Sequence of chain 1.D:
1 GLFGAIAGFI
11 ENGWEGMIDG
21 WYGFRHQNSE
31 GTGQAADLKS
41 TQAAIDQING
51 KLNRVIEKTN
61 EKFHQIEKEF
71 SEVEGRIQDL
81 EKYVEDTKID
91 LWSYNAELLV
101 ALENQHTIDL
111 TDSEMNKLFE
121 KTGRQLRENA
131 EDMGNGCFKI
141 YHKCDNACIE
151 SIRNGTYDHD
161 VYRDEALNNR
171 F

Binding-site contacts:
Ligand atom C8 contacts residue ASN279 of chain 1.C at 4.5 Å.
Ligand atom C2 contacts residue VAL291 of chain 1.C at 3.9 Å (hydrophobic).
Ligand atom C8 contacts residue SER39 of chain 1.C at 3.4 Å.
Ligand atom C5 contacts residue ASN292 of chain 1.C at 3.9 Å.
Ligand atom O5 contacts residue VAL291 of chain 1.C at 4.5 Å.
Ligand atom O5 contacts residue ASN292 of chain 1.C at 3.7 Å.
Ligand atom N2 contacts residue VAL291 of chain 1.C at 3.6 Å (h-bond).
Ligand atom O7 contacts residue ASN279 of chain 1.C at 3.0 Å (h-bond).
Ligand atom C1 contacts residue VAL291 of chain 1.C at 3.5 Å (hydrophobic).
Ligand atom C7 contacts residue ASN279 of chain 1.C at 3.2 Å.
Ligand atom C1 contacts residue ASN279 of chain 1.C at 1.4 Å.
Ligand atom C3 contacts residue VAL291 of chain 1.C at 4.1 Å (hydrophobic).
Ligand atom C6 contacts residue ASN292 of chain 1.C at 4.1 Å.
Ligand atom C1 contacts residue ASN292 of chain 1.C at 4.0 Å.
Ligand atom N2 contacts residue ASN279 of chain 1.C at 3.0 Å (h-bond).
Ligand atom C5 contacts residue ASN279 of chain 1.C at 3.6 Å.
Ligand atom C4 contacts residue ASN279 of chain 1.C at 4.2 Å.
Ligand atom O5 contacts residue ASN279 of chain 1.C at 2.3 Å (h-bond).
Ligand atom C7 contacts residue VAL291 of chain 1.C at 4.3 Å (hydrophobic).
Ligand atom C3 contacts residue ASN279 of chain 1.C at 3.8 Å.
Ligand atom C2 contacts residue ASN279 of chain 1.C at 2.4 Å.
Ligand atom C8 contacts residue VAL291 of chain 1.C at 4.3 Å (hydrophobic).
Ligand atom C8 contacts residue GLU69 of chain 1.D at 3.5 Å.

This protein binds this small molecule.
Small molecule (SMILES): CC(=O)N[C@H]1[C@H](O[C@H]2[C@H](O)[C@@H](NC(C)=O)CO[C@@H]2CO)O[C@H](CO)[C@@H](O)[C@@H]1O

Sequence of chain 1.C:
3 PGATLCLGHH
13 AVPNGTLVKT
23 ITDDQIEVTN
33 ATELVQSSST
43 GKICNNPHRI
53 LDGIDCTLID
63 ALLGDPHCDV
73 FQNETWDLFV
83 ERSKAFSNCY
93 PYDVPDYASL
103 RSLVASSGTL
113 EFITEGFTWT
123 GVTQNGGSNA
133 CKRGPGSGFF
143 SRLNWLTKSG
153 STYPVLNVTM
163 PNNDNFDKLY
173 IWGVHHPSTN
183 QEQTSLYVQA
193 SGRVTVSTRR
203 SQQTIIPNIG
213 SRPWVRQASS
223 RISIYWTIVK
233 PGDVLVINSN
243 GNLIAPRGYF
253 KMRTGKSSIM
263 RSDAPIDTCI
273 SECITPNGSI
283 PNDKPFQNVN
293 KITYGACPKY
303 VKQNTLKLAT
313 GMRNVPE